The protein below binds the small molecule below.
Small molecule (SMILES): CC(C)[C@@H](C)/C=C/[C@@H](C)[C@H]1CC[C@H]2C3=CC=C4C[C@@H](O)CC[C@]4(C)[C@H]3CC[C@]12C

Sequence of chain 1.A:
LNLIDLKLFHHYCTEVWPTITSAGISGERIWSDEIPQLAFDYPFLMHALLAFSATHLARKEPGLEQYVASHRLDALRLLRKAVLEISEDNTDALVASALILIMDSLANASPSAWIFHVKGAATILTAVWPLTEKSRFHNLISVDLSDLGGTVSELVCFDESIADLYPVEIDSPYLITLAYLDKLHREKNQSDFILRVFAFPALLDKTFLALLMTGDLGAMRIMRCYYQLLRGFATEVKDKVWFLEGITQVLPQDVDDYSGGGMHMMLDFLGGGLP

Binding-site contacts:
Ligand atom C21 contacts residue LEU293 of chain 1.A at 3.2 Å (hydrophobic).
Ligand atom C3 contacts residue MET262 of chain 1.A at 3.4 Å (hydrophobic).
Ligand atom C17 contacts residue PHE311 of chain 1.A at 3.8 Å (hydrophobic).
Ligand atom C18 contacts residue TYR269 of chain 1.A at 3.6 Å (hydrophobic).
Ligand atom C7 contacts residue MET265 of chain 1.A at 3.9 Å (hydrophobic).
Ligand atom C11 contacts residue MET307 of chain 1.A at 4.0 Å (hydrophobic).
Ligand atom C7 contacts residue MET308 of chain 1.A at 3.6 Å (hydrophobic).
Ligand atom C3 contacts residue ARG266 of chain 1.A at 3.9 Å.
Ligand atom C2 contacts residue ARG266 of chain 1.A at 4.0 Å.
Ligand atom C12 contacts residue TYR269 of chain 1.A at 3.9 Å (hydrophobic).
Ligand atom C4 contacts residue MET262 of chain 1.A at 3.7 Å (hydrophobic).
Ligand atom C19 contacts residue ARG266 of chain 1.A at 3.8 Å.
Ligand atom C19 contacts residue MET265 of chain 1.A at 3.8 Å (hydrophobic).
Ligand atom C1 contacts residue MET308 of chain 1.A at 4.0 Å (hydrophobic).
Ligand atom C26 contacts residue PHE240 of chain 1.A at 3.2 Å (hydrophobic).
Ligand atom C6 contacts residue MET265 of chain 1.A at 3.4 Å (hydrophobic).
Ligand atom C4 contacts residue MET308 of chain 1.A at 4.0 Å (hydrophobic).
Ligand atom C22 contacts residue PHE311 of chain 1.A at 3.5 Å (hydrophobic).
Ligand atom C24 contacts residue VAL153 of chain 1.A at 3.4 Å (hydrophobic).
Ligand atom C1 contacts residue VAL297 of chain 1.A at 3.6 Å (hydrophobic).
Ligand atom C10 contacts residue MET308 of chain 1.A at 3.8 Å (hydrophobic).
Ligand atom C1 contacts residue GLY304 of chain 1.A at 3.3 Å.
Ligand atom C8 contacts residue MET308 of chain 1.A at 3.7 Å (hydrophobic).
Ligand atom C2 contacts residue GLY304 of chain 1.A at 3.5 Å.
Ligand atom C3 contacts residue GLY304 of chain 1.A at 3.6 Å.
Ligand atom C9 contacts residue MET308 of chain 1.A at 3.5 Å (hydrophobic).
Ligand atom C2 contacts residue VAL297 of chain 1.A at 3.8 Å (hydrophobic).
Ligand atom C5 contacts residue MET265 of chain 1.A at 4.0 Å (hydrophobic).
Ligand atom O1 contacts residue MET262 of chain 1.A at 2.8 Å.
Ligand atom C27 contacts residue VAL153 of chain 1.A at 3.5 Å (hydrophobic).
Ligand atom C25 contacts residue VAL153 of chain 1.A at 3.2 Å (hydrophobic).
Ligand atom C16 contacts residue PRO243 of chain 1.A at 3.7 Å (hydrophobic).
Ligand atom C6 contacts residue MET308 of chain 1.A at 3.3 Å (hydrophobic).
Ligand atom C15 contacts residue MET265 of chain 1.A at 4.0 Å (hydrophobic).
Ligand atom C21 contacts residue LEU272 of chain 1.A at 3.9 Å (hydrophobic).
Ligand atom C11 contacts residue TYR269 of chain 1.A at 3.8 Å (hydrophobic).
Ligand atom C18 contacts residue TYR268 of chain 1.A at 3.8 Å (hydrophobic).
Ligand atom C5 contacts residue MET308 of chain 1.A at 3.3 Å (hydrophobic).
Ligand atom C28 contacts residue PHE240 of chain 1.A at 3.6 Å (hydrophobic).
Ligand atom O1 contacts residue ARG266 of chain 1.A at 2.6 Å (salt-bridge).